Binding-site contacts:
Ligand atom C07 contacts residue GLU170 of chain 1.A at 4.0 Å.
Ligand atom N18 contacts residue LYS197 of chain 1.A at 4.1 Å.
Ligand atom C07 contacts residue GLN157 of chain 1.A at 1.8 Å.
Ligand atom C07 contacts residue LEU172 of chain 1.A at 4.3 Å (hydrophobic).
Ligand atom N18 contacts residue GLU200 of chain 1.A at 2.9 Å (salt-bridge).
Ligand atom C01 contacts residue GLN157 of chain 1.A at 3.8 Å.
Ligand atom C08 contacts residue GLN157 of chain 1.A at 2.9 Å.
Ligand atom C08 contacts residue GLU170 of chain 1.A at 3.9 Å.
Ligand atom C10 contacts residue VAL155 of chain 1.A at 4.4 Å (hydrophobic).
Ligand atom O11 contacts residue VAL155 of chain 1.A at 3.7 Å.
Ligand atom C01 contacts residue VAL155 of chain 1.A at 3.8 Å (hydrophobic).
Ligand atom C08 contacts residue LEU172 of chain 1.A at 3.9 Å (hydrophobic).
Ligand atom C03 contacts residue VAL155 of chain 1.A at 4.1 Å (hydrophobic).
Ligand atom C17 contacts residue SER201 of chain 1.A at 4.0 Å.
Ligand atom C15 contacts residue GLU200 of chain 1.A at 4.2 Å.
Ligand atom C09 contacts residue LEU172 of chain 1.A at 3.8 Å (hydrophobic).
Ligand atom C16 contacts residue SER201 of chain 1.A at 4.2 Å.
Ligand atom C17 contacts residue PHE174 of chain 1.A at 3.7 Å (hydrophobic).
Ligand atom C01 contacts residue GLU147 of chain 1.A at 4.0 Å.
Ligand atom C10 contacts residue GLN157 of chain 1.A at 4.4 Å.
Ligand atom C17 contacts residue LYS197 of chain 1.A at 4.1 Å.
Ligand atom C01 contacts residue ASP148 of chain 1.A at 4.1 Å.
Ligand atom O04 contacts residue VAL155 of chain 1.A at 4.4 Å.
Ligand atom O02 contacts residue VAL155 of chain 1.A at 3.7 Å.
Ligand atom O04 contacts residue ASP148 of chain 1.A at 4.1 Å.
Ligand atom C16 contacts residue LYS197 of chain 1.A at 3.5 Å.
Ligand atom C05 contacts residue GLN157 of chain 1.A at 3.7 Å.
Ligand atom C10 contacts residue LEU172 of chain 1.A at 4.3 Å (hydrophobic).
Ligand atom O02 contacts residue GLN157 of chain 1.A at 3.4 Å.
Ligand atom C01 contacts residue SER146 of chain 1.A at 2.6 Å.
Ligand atom C16 contacts residue PHE174 of chain 1.A at 4.4 Å (hydrophobic).
Ligand atom O02 contacts residue SER146 of chain 1.A at 3.6 Å (h-bond).
Ligand atom C06 contacts residue GLN157 of chain 1.A at 2.5 Å.
Ligand atom O02 contacts residue ARG156 of chain 1.A at 4.4 Å.
Ligand atom C09 contacts residue GLN157 of chain 1.A at 4.0 Å.
Ligand atom C03 contacts residue GLN157 of chain 1.A at 4.1 Å.

Sequence of chain 1.A:
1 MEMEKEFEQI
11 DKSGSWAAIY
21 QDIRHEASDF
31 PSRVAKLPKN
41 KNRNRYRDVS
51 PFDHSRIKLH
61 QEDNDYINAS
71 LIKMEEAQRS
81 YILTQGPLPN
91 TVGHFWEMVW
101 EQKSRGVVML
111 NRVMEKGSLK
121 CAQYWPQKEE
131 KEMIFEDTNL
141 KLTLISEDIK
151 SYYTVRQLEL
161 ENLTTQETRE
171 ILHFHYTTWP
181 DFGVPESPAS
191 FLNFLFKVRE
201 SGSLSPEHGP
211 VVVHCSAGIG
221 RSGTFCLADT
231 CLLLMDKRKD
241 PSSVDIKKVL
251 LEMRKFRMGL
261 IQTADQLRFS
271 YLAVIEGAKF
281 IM

A protein and the small-molecule ligand that binds it are described below.
Small molecule (SMILES): COC(=O)c1ccccc1Oc1ccc(N)cc1